Sequence of chain 1.B:
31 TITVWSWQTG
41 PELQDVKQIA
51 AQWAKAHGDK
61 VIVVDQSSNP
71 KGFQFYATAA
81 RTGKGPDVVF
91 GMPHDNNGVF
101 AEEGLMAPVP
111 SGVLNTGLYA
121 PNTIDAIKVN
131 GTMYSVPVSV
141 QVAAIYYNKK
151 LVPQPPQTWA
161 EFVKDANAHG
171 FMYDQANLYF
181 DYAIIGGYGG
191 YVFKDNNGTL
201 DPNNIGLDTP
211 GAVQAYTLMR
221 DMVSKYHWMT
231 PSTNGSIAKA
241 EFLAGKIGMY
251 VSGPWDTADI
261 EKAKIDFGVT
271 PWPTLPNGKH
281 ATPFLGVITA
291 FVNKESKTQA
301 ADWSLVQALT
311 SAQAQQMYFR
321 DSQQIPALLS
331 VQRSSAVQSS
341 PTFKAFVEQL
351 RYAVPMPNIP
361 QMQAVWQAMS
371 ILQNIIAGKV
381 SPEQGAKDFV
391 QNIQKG

The protein below binds the small molecule below.
Small molecule (SMILES): OC[C@H]1O[C@H](O[C@H]2[C@H](O)[C@@H](O)[C@@H](O[C@H]3[C@H](O)[C@@H](O)[C@@H](O)O[C@@H]3CO)O[C@@H]2CO)[C@H](O)[C@@H](O)[C@@H]1O

Binding-site contacts:
Ligand atom O4 contacts residue PHE73 of chain 1.B at 3.9 Å.
Ligand atom C1 contacts residue TYR179 of chain 1.B at 3.5 Å (hydrophobic).
Ligand atom C4 contacts residue TRP366 of chain 1.B at 3.8 Å (hydrophobic).
Ligand atom O3 contacts residue ASP95 of chain 1.B at 2.8 Å (salt-bridge).
Ligand atom C2 contacts residue MET356 of chain 1.B at 3.9 Å (hydrophobic).
Ligand atom C2 contacts residue TRP255 of chain 1.B at 3.8 Å (hydrophobic).
Ligand atom C6 contacts residue MET369 of chain 1.B at 3.9 Å (hydrophobic).
Ligand atom C4 contacts residue TRP255 of chain 1.B at 4.0 Å (hydrophobic).
Ligand atom O6 contacts residue ASN177 of chain 1.B at 2.8 Å (h-bond).
Ligand atom O3 contacts residue GLN38 of chain 1.B at 3.2 Å (h-bond).
Ligand atom O2 contacts residue GLN38 of chain 1.B at 3.2 Å (h-bond).
Ligand atom C6 contacts residue TRP366 of chain 1.B at 3.9 Å (hydrophobic).
Ligand atom C3 contacts residue ASN96 of chain 1.B at 4.0 Å.
Ligand atom C4 contacts residue TYR179 of chain 1.B at 3.9 Å (hydrophobic).
Ligand atom O2 contacts residue TRP37 of chain 1.B at 2.8 Å (h-bond).
Ligand atom O2 contacts residue TRP255 of chain 1.B at 3.7 Å.
Ligand atom O5 contacts residue TYR179 of chain 1.B at 3.5 Å.
Ligand atom O1 contacts residue SER67 of chain 1.B at 3.9 Å.
Ligand atom O3 contacts residue PHE73 of chain 1.B at 3.6 Å.
Ligand atom O1 contacts residue TRP37 of chain 1.B at 3.8 Å.
Ligand atom O5 contacts residue TRP366 of chain 1.B at 3.9 Å.
Ligand atom C6 contacts residue TYR179 of chain 1.B at 3.8 Å (hydrophobic).
Ligand atom C3 contacts residue PRO93 of chain 1.B at 3.9 Å (hydrophobic).
Ligand atom O2 contacts residue GLN141 of chain 1.B at 2.7 Å (h-bond).
Ligand atom C6 contacts residue ASN177 of chain 1.B at 3.6 Å.
Ligand atom O2 contacts residue ASP95 of chain 1.B at 2.6 Å (salt-bridge).
Ligand atom O3 contacts residue ASN96 of chain 1.B at 2.8 Å (h-bond).
Ligand atom C1 contacts residue TRP255 of chain 1.B at 3.8 Å (hydrophobic).
Ligand atom O5 contacts residue TRP255 of chain 1.B at 4.0 Å.
Ligand atom O6 contacts residue PHE180 of chain 1.B at 3.9 Å.
Ligand atom O3 contacts residue MET356 of chain 1.B at 3.9 Å.
Ligand atom O2 contacts residue MET356 of chain 1.B at 3.5 Å.
Ligand atom C2 contacts residue TRP366 of chain 1.B at 3.9 Å (hydrophobic).
Ligand atom C2 contacts residue ASP95 of chain 1.B at 3.3 Å.
Ligand atom C3 contacts residue PHE73 of chain 1.B at 3.6 Å (hydrophobic).
Ligand atom C3 contacts residue ASP95 of chain 1.B at 3.6 Å.
Ligand atom O2 contacts residue PRO93 of chain 1.B at 3.1 Å.
Ligand atom O6 contacts residue MET369 of chain 1.B at 3.6 Å.
Ligand atom C2 contacts residue GLN141 of chain 1.B at 3.6 Å.
Ligand atom O3 contacts residue PRO93 of chain 1.B at 3.4 Å.